Sequence of chain 1.A:
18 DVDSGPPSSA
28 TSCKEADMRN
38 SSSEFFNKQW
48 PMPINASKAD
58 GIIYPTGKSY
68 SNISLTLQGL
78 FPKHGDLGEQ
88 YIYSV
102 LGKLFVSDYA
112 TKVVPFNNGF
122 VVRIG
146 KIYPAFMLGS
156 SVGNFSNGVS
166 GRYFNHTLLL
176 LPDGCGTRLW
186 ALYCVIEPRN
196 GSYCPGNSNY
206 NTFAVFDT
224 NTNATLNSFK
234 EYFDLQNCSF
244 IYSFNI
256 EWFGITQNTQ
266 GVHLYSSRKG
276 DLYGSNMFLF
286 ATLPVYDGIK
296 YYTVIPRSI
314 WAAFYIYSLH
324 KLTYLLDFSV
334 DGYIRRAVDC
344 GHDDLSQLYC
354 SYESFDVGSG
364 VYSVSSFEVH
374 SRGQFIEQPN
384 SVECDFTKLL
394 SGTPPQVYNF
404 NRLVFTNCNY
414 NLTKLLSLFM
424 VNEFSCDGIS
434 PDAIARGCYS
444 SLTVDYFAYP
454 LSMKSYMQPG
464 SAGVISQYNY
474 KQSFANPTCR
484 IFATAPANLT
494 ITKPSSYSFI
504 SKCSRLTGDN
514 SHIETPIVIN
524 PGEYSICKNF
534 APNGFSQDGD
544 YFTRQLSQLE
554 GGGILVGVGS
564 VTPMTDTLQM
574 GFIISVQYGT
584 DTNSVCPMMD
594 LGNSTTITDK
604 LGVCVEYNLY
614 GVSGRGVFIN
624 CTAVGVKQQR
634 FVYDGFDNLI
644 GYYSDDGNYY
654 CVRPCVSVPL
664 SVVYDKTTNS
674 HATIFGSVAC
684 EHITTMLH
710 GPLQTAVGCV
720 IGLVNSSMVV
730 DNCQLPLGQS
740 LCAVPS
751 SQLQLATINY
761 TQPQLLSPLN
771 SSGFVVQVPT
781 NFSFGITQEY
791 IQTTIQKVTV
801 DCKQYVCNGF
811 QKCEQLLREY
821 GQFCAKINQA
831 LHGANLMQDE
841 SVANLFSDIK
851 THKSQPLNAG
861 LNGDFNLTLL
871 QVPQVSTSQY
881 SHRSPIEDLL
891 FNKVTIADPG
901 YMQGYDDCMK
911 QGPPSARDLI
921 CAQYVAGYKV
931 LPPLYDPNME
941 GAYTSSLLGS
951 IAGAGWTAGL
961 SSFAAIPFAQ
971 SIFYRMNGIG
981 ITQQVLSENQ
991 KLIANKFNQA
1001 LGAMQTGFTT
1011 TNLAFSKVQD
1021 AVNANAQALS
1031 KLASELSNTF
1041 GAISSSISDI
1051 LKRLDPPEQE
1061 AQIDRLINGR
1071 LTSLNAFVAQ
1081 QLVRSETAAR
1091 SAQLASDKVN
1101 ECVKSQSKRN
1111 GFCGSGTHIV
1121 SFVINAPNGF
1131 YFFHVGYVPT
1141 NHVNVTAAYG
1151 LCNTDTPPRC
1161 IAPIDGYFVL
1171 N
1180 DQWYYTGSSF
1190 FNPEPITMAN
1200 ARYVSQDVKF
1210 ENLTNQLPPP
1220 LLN

Binding-site contacts:
Ligand atom O6 contacts residue ASN69 of chain 1.A at 4.1 Å.
Ligand atom C8 contacts residue VAL333 of chain 1.A at 3.7 Å (hydrophobic).
Ligand atom C7 contacts residue VAL333 of chain 1.A at 3.8 Å (hydrophobic).
Ligand atom O5 contacts residue ASN69 of chain 1.A at 2.4 Å (h-bond).
Ligand atom O7 contacts residue VAL333 of chain 1.A at 3.2 Å.
Ligand atom C4 contacts residue ASN69 of chain 1.A at 4.2 Å.
Ligand atom C5 contacts residue ASN69 of chain 1.A at 3.7 Å.
Ligand atom O7 contacts residue ASN69 of chain 1.A at 2.8 Å (h-bond).
Ligand atom N2 contacts residue ASN69 of chain 1.A at 2.9 Å (h-bond).
Ligand atom C1 contacts residue ASN69 of chain 1.A at 1.4 Å.
Ligand atom C8 contacts residue ASN69 of chain 1.A at 4.0 Å.
Ligand atom C3 contacts residue ASN69 of chain 1.A at 3.8 Å.
Ligand atom C2 contacts residue ASN69 of chain 1.A at 2.5 Å.
Ligand atom C7 contacts residue ASN69 of chain 1.A at 3.0 Å.

A small-molecule ligand and the protein it binds are described below.
Small molecule (SMILES): CC(=O)N[C@@H]1[C@@H](O)[C@H](O)[C@@H](CO)O[C@H]1O